Sequence of chain 1.B:
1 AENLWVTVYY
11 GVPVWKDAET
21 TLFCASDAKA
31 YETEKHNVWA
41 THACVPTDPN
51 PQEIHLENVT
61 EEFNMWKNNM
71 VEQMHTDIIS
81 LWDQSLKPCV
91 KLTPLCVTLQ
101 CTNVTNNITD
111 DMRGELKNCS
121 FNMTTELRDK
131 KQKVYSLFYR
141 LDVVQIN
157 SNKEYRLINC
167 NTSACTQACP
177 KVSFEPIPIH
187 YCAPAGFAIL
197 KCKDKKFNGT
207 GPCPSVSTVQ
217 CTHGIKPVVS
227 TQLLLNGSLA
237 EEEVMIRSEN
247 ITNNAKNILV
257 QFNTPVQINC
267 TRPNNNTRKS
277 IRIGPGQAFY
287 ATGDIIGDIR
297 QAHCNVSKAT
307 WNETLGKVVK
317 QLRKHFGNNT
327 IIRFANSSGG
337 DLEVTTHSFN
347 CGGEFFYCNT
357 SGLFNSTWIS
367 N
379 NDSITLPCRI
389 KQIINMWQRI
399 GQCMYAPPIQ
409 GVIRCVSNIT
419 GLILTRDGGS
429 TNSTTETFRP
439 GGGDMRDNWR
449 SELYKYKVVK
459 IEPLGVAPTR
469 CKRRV

This protein binds this small molecule.
Small molecule (SMILES): CC(=O)N[C@H]1[C@H](O[C@H]2[C@H](O)[C@@H](NC(C)=O)CO[C@@H]2CO)O[C@H](CO)[C@@H](O[C@@H]2O[C@H](CO)[C@@H](O)[C@H](O)[C@@H]2O)[C@@H]1O

Binding-site contacts:
Ligand atom N2 contacts residue TYR135 of chain 1.B at 3.8 Å.
Ligand atom C2 contacts residue ASN118 of chain 1.B at 2.5 Å.
Ligand atom C8 contacts residue ILE291 of chain 1.B at 4.4 Å (hydrophobic).
Ligand atom N2 contacts residue ASN118 of chain 1.B at 2.9 Å (h-bond).
Ligand atom C8 contacts residue LEU137 of chain 1.B at 3.8 Å (hydrophobic).
Ligand atom C4 contacts residue ASN118 of chain 1.B at 4.3 Å.
Ligand atom O5 contacts residue TYR135 of chain 1.B at 4.4 Å.
Ligand atom C7 contacts residue ASP290 of chain 1.B at 4.0 Å.
Ligand atom O4 contacts residue TYR135 of chain 1.B at 4.5 Å.
Ligand atom N2 contacts residue LEU137 of chain 1.B at 4.2 Å.
Ligand atom C3 contacts residue TYR135 of chain 1.B at 3.6 Å (hydrophobic).
Ligand atom C7 contacts residue THR105 of chain 1.B at 4.1 Å.
Ligand atom O7 contacts residue THR105 of chain 1.B at 3.2 Å.
Ligand atom O7 contacts residue ASP290 of chain 1.B at 3.9 Å.
Ligand atom C1 contacts residue TYR135 of chain 1.B at 3.8 Å (hydrophobic).
Ligand atom C6 contacts residue ASN118 of chain 1.B at 4.4 Å.
Ligand atom C8 contacts residue GLY289 of chain 1.B at 4.3 Å.
Ligand atom C5 contacts residue TYR135 of chain 1.B at 4.1 Å (hydrophobic).
Ligand atom C3 contacts residue ASN118 of chain 1.B at 3.8 Å.
Ligand atom C7 contacts residue ASN118 of chain 1.B at 4.0 Å.
Ligand atom C8 contacts residue ASP290 of chain 1.B at 3.4 Å.
Ligand atom C7 contacts residue VAL104 of chain 1.B at 4.3 Å (hydrophobic).
Ligand atom O5 contacts residue ASN118 of chain 1.B at 2.3 Å (h-bond).
Ligand atom C4 contacts residue TYR135 of chain 1.B at 4.4 Å (hydrophobic).
Ligand atom C8 contacts residue VAL104 of chain 1.B at 3.9 Å (hydrophobic).
Ligand atom C2 contacts residue TYR135 of chain 1.B at 4.0 Å (hydrophobic).
Ligand atom C5 contacts residue ASN118 of chain 1.B at 3.6 Å.
Ligand atom C1 contacts residue ASN118 of chain 1.B at 1.4 Å.